Sequence of chain 1.A:
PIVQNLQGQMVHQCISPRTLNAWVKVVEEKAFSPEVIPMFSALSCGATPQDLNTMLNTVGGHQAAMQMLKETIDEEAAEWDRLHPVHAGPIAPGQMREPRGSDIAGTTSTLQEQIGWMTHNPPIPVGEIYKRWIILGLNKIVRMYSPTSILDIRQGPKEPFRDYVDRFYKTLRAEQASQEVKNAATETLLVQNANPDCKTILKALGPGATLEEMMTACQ

Binding-site contacts:
Ligand atom C16 contacts residue LYS70 of chain 2.B at 3.3 Å.
Ligand atom C11 contacts residue TYR130 of chain 2.B at 3.3 Å (hydrophobic).
Ligand atom F62 contacts residue GLN179 of chain 1.A at 2.9 Å.
Ligand atom C23 contacts residue MET66 of chain 2.B at 3.2 Å (hydrophobic).
Ligand atom C36 contacts residue GLN67 of chain 2.B at 3.4 Å.
Ligand atom C03 contacts residue ASN53 of chain 2.B at 3.5 Å.
Ligand atom F26 contacts residue LEU69 of chain 2.B at 3.3 Å.
Ligand atom N15 contacts residue LYS70 of chain 2.B at 3.4 Å (salt-bridge).
Ligand atom C12 contacts residue ASN53 of chain 2.B at 3.3 Å.
Ligand atom F27 contacts residue MET66 of chain 2.B at 2.9 Å.
Ligand atom N43 contacts residue ASN57 of chain 2.B at 2.7 Å (h-bond).
Ligand atom C08 contacts residue THR107 of chain 2.B at 3.3 Å.
Ligand atom CL47 contacts residue ILE73 of chain 2.B at 3.4 Å.
Ligand atom F63 contacts residue THR107 of chain 2.B at 3.2 Å.
Ligand atom O57 contacts residue PRO38 of chain 1.A at 3.4 Å.
Ligand atom F26 contacts residue LYS70 of chain 2.B at 3.2 Å.
Ligand atom C19 contacts residue ASN53 of chain 2.B at 3.5 Å.
Ligand atom O29 contacts residue LYS70 of chain 2.B at 3.1 Å.
Ligand atom C07 contacts residue THR107 of chain 2.B at 3.3 Å.
Ligand atom O57 contacts residue ASN57 of chain 2.B at 3.5 Å (h-bond).
Ligand atom O59 contacts residue SER41 of chain 1.A at 3.1 Å (h-bond).
Ligand atom CL47 contacts residue LYS70 of chain 2.B at 3.5 Å.
Ligand atom F42 contacts residue LYS70 of chain 2.B at 3.1 Å.
Ligand atom C49 contacts residue LYS70 of chain 2.B at 3.4 Å.
Ligand atom C13 contacts residue ASN53 of chain 2.B at 3.6 Å.
Ligand atom C04 contacts residue THR107 of chain 2.B at 3.4 Å.
Ligand atom C19 contacts residue ASN57 of chain 2.B at 3.4 Å.
Ligand atom C39 contacts residue GLN63 of chain 2.B at 3.1 Å.
Ligand atom O51 contacts residue GLN179 of chain 1.A at 3.1 Å (h-bond).
Ligand atom C12 contacts residue TYR130 of chain 2.B at 3.1 Å (hydrophobic).
Ligand atom C21 contacts residue ASN57 of chain 2.B at 3.5 Å.
Ligand atom S48 contacts residue LYS70 of chain 2.B at 3.4 Å (salt-bridge).
Ligand atom O51 contacts residue LYS70 of chain 2.B at 2.9 Å (salt-bridge).
Ligand atom CL47 contacts residue ASP74 of chain 2.B at 3.0 Å.
Ligand atom F64 contacts residue TYR169 of chain 1.A at 3.2 Å.
Ligand atom N06 contacts residue ASN57 of chain 2.B at 3.0 Å (h-bond).
Ligand atom F26 contacts residue ILE73 of chain 2.B at 3.2 Å.
Ligand atom C04 contacts residue ASN53 of chain 2.B at 3.4 Å.
Ligand atom F52 contacts residue LYS182 of chain 1.A at 3.0 Å.
Ligand atom C58 contacts residue THR54 of chain 2.B at 3.2 Å.

Sequence of chain 2.B:
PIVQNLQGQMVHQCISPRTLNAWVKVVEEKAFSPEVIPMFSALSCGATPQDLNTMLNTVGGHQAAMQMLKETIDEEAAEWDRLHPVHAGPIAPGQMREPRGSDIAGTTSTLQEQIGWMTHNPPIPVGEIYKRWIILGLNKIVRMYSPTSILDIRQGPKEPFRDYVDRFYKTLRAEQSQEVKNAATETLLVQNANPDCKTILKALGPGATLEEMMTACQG

A small-molecule ligand and the protein it binds are described below.
Small molecule (SMILES): CC(C)(C#Cc1ccc(-c2ccc(Cl)c3c(NS(C)(=O)=O)nn(CC(F)(F)F)c23)c([C@H](Cc2cc(F)cc(F)c2)NC(=O)Cn2nc(C(F)(F)F)c3c2C(F)(F)[C@@H]2C[C@H]32)n1)S(C)(=O)=O